Sequence of chain 1.B:
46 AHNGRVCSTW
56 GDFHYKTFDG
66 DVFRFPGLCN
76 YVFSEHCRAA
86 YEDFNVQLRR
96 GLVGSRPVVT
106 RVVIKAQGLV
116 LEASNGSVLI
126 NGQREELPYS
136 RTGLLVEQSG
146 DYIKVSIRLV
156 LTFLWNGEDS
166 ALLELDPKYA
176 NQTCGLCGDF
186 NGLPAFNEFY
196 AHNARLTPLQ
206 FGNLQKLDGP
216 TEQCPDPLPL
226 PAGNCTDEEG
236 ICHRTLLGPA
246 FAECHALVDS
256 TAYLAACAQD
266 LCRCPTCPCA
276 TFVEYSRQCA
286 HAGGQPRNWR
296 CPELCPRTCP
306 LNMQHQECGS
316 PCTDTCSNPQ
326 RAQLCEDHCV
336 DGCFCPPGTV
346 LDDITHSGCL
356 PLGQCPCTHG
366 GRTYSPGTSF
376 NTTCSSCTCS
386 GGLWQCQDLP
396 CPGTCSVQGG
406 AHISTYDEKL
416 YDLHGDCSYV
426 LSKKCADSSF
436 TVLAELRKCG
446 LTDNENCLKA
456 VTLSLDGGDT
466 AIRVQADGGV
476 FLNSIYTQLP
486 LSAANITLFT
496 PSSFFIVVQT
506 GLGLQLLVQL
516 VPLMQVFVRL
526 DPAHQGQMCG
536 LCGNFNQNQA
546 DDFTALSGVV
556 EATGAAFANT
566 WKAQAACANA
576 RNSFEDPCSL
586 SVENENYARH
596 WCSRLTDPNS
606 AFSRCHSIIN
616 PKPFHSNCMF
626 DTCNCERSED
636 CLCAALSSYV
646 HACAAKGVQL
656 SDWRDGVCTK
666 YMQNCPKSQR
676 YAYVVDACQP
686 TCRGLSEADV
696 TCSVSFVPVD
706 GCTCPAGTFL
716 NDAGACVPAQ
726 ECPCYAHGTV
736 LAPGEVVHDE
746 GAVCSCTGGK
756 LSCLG

Binding-site contacts:
Ligand atom N2 contacts residue ASN176 of chain 1.B at 2.9 Å (h-bond).
Ligand atom C2 contacts residue ASN176 of chain 1.B at 2.4 Å.
Ligand atom C6 contacts residue ASN176 of chain 1.B at 4.5 Å.
Ligand atom C3 contacts residue ASN176 of chain 1.B at 3.7 Å.
Ligand atom C5 contacts residue ASN176 of chain 1.B at 3.6 Å.
Ligand atom C4 contacts residue ASN176 of chain 1.B at 4.1 Å.
Ligand atom C1 contacts residue ASN176 of chain 1.B at 1.4 Å.
Ligand atom C7 contacts residue ASN176 of chain 1.B at 2.9 Å.
Ligand atom O5 contacts residue ASN176 of chain 1.B at 2.3 Å (h-bond).
Ligand atom C6 contacts residue ARG83 of chain 1.B at 3.8 Å.
Ligand atom O6 contacts residue ARG83 of chain 1.B at 3.6 Å.
Ligand atom O7 contacts residue ASN176 of chain 1.B at 2.5 Å (h-bond).
Ligand atom C8 contacts residue ASN176 of chain 1.B at 4.3 Å.

The protein below binds the small molecule below.
Small molecule (SMILES): CC(=O)N[C@@H]1[C@@H](O)[C@H](O)[C@@H](CO)O[C@H]1O